The protein below binds the small molecule below.
Small molecule (SMILES): Nc1ncnc2c1ncn2[C@@H]1O[C@H](COP(=O)(O)O)[C@@H](OP(=O)(O)O)[C@H]1O

Sequence of chain 1.A:
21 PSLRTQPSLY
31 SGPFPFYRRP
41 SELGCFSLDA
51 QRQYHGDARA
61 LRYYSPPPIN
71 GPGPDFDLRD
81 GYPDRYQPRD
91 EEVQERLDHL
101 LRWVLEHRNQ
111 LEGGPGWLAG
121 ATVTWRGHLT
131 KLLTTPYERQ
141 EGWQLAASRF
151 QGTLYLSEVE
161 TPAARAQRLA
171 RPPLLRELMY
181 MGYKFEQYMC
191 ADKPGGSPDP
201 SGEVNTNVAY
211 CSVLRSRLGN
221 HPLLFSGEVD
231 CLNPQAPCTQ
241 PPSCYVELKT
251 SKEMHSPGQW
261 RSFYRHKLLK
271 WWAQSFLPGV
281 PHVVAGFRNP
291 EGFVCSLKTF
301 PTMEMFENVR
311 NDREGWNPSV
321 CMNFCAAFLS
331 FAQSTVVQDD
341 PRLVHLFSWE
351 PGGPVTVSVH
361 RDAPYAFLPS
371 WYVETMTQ

Binding-site contacts:
Ligand atom O5P contacts residue GLU247 of chain 1.A at 2.9 Å (salt-bridge).
Ligand atom O6P contacts residue MG1 of chain 1.C at 3.7 Å.
Ligand atom P2 contacts residue GLU247 of chain 1.A at 3.2 Å.
Ligand atom O2' contacts residue LEU178 of chain 1.A at 3.9 Å.
Ligand atom O4P contacts residue GLU247 of chain 1.A at 2.9 Å (salt-bridge).
Ligand atom P1 contacts residue THR250 of chain 1.A at 3.6 Å.
Ligand atom P2 contacts residue MG1 of chain 1.C at 2.6 Å.
Ligand atom O5' contacts residue MG1 of chain 1.C at 3.9 Å.
Ligand atom C1' contacts residue TYR183 of chain 1.A at 3.8 Å (hydrophobic).
Ligand atom O5P contacts residue LEU248 of chain 1.A at 4.1 Å.
Ligand atom O2' contacts residue MET179 of chain 1.A at 3.0 Å (h-bond).
Ligand atom C5' contacts residue MG1 of chain 1.C at 4.0 Å.
Ligand atom O2P contacts residue THR250 of chain 1.A at 3.4 Å (h-bond).
Ligand atom O3' contacts residue GLY182 of chain 1.A at 3.4 Å.
Ligand atom O4P contacts residue LEU248 of chain 1.A at 3.2 Å (h-bond).
Ligand atom O5P contacts residue MG1 of chain 1.D at 2.0 Å.
Ligand atom O1P contacts residue LYS249 of chain 1.A at 3.5 Å.
Ligand atom C5' contacts residue TYR183 of chain 1.A at 4.0 Å (hydrophobic).
Ligand atom O6P contacts residue MG1 of chain 1.D at 3.8 Å.
Ligand atom C2 contacts residue MET179 of chain 1.A at 3.7 Å (hydrophobic).
Ligand atom O4' contacts residue TYR183 of chain 1.A at 3.2 Å.
Ligand atom O3P contacts residue LYS249 of chain 1.A at 3.2 Å.
Ligand atom N3 contacts residue MET179 of chain 1.A at 3.3 Å.
Ligand atom O1P contacts residue GLY182 of chain 1.A at 3.9 Å.
Ligand atom O1P contacts residue THR250 of chain 1.A at 2.7 Å (h-bond).
Ligand atom O6P contacts residue LYS249 of chain 1.A at 3.0 Å (salt-bridge).
Ligand atom O5' contacts residue MG1 of chain 1.D at 3.9 Å.
Ligand atom O5P contacts residue MG1 of chain 1.C at 2.1 Å.
Ligand atom O4P contacts residue MG1 of chain 1.C at 2.2 Å.
Ligand atom O4P contacts residue LYS249 of chain 1.A at 3.0 Å (salt-bridge).
Ligand atom O6P contacts residue GLU247 of chain 1.A at 3.4 Å (salt-bridge).
Ligand atom O5P contacts residue GLU228 of chain 1.A at 4.0 Å.
Ligand atom O5P contacts residue GLU186 of chain 1.A at 3.7 Å.
Ligand atom C4' contacts residue TYR183 of chain 1.A at 3.7 Å (hydrophobic).
Ligand atom O5P contacts residue ASP230 of chain 1.A at 3.0 Å (salt-bridge).
Ligand atom P2 contacts residue MG1 of chain 1.D at 3.3 Å.
Ligand atom P2 contacts residue LYS249 of chain 1.A at 3.5 Å.
Ligand atom C5' contacts residue GLU186 of chain 1.A at 3.5 Å.
Ligand atom O6P contacts residue GLN274 of chain 1.A at 2.9 Å (h-bond).
Ligand atom O2' contacts residue GLY182 of chain 1.A at 3.6 Å.